Sequence of chain 1.D:
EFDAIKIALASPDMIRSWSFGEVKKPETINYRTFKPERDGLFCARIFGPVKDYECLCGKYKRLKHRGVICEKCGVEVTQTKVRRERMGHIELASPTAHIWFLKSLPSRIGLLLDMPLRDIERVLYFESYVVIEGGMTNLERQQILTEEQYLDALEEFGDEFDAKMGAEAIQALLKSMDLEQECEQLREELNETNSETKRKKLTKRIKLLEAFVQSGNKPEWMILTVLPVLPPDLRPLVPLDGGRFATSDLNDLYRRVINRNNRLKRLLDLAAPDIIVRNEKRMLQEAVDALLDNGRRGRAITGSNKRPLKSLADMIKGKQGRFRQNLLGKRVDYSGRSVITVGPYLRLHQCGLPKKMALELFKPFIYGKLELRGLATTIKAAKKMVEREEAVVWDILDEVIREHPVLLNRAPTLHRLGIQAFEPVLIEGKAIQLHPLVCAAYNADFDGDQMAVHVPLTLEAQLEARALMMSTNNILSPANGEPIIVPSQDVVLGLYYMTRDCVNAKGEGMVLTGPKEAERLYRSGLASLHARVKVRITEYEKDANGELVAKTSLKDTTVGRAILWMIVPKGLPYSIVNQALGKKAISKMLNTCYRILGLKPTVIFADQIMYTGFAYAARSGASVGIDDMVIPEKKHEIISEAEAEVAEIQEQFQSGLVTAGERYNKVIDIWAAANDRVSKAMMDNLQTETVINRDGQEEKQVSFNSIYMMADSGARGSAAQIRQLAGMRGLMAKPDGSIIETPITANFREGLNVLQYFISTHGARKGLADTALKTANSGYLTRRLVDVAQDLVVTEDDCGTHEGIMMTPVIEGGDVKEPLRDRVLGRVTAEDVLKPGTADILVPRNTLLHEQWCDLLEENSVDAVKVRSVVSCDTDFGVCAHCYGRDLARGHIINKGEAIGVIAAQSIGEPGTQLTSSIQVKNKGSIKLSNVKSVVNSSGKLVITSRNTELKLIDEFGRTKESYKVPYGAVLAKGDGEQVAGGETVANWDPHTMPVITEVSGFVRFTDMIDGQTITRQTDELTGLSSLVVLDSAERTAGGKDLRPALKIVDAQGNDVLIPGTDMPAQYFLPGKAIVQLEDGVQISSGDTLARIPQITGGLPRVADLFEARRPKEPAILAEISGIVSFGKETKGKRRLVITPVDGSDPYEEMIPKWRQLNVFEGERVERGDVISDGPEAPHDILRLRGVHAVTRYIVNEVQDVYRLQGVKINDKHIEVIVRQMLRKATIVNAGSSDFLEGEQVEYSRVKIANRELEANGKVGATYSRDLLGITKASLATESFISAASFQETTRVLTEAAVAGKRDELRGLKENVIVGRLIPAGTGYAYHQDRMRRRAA

Sequence of chain 1.F:
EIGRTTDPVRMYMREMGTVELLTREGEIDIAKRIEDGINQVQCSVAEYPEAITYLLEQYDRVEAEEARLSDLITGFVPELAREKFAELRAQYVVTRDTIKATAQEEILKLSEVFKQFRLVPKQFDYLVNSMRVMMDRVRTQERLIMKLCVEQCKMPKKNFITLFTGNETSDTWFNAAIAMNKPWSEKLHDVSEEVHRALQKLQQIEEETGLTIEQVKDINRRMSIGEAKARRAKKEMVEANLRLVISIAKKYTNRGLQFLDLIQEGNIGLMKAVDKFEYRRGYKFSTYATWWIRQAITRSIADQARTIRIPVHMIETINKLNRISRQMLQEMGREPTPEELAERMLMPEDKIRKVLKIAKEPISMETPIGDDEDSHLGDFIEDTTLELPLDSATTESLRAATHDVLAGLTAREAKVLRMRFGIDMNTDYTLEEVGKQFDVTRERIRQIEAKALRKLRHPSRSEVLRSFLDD

Binding-site contacts:
Ligand atom C14 contacts residue LEU255 of chain 1.D at 4.4 Å (hydrophobic).
Ligand atom C7 contacts residue ILE514 of chain 1.F at 4.5 Å (hydrophobic).
Ligand atom O3 contacts residue LEU255 of chain 1.D at 4.2 Å.
Ligand atom C8 contacts residue ILE514 of chain 1.F at 3.3 Å (hydrophobic).
Ligand atom C22 contacts residue ILE514 of chain 1.F at 3.7 Å (hydrophobic).
Ligand atom C12 contacts residue ARG259 of chain 1.D at 3.4 Å.
Ligand atom C17 contacts residue 1N71 of chain 1.O at 3.9 Å.
Ligand atom C9 contacts residue ILE514 of chain 1.F at 4.5 Å (hydrophobic).
Ligand atom C16 contacts residue 1N71 of chain 1.O at 4.0 Å.
Ligand atom C21 contacts residue THR512 of chain 1.F at 3.9 Å.
Ligand atom O3 contacts residue ILE508 of chain 1.F at 4.5 Å.
Ligand atom C1 contacts residue ARG259 of chain 1.D at 4.4 Å.
Ligand atom C14 contacts residue ARG259 of chain 1.D at 4.1 Å.
Ligand atom C9 contacts residue THR512 of chain 1.F at 4.5 Å.
Ligand atom O2 contacts residue ARG259 of chain 1.D at 2.9 Å.
Ligand atom O3 contacts residue 1N71 of chain 1.O at 4.2 Å.
Ligand atom C23 contacts residue ILE514 of chain 1.F at 3.6 Å (hydrophobic).
Ligand atom C13 contacts residue ARG259 of chain 1.D at 3.6 Å.
Ligand atom O2 contacts residue GLY257 of chain 1.D at 3.9 Å.
Ligand atom C7 contacts residue 1N71 of chain 1.O at 4.4 Å.
Ligand atom C22 contacts residue PRO513 of chain 1.F at 4.1 Å (hydrophobic).

This small molecule binds to this protein.
Small molecule (SMILES): C[C@H](CCC(=O)NCCC[N+](C)(C)CC(O)CS(=O)(=O)O)[C@H]1CC[C@H]2[C@@H]3[C@H](O)C[C@@H]4C[C@H](O)CC[C@]4(C)[C@H]3C[C@H](O)[C@]12C